This protein binds this small molecule.
Small molecule (SMILES): Nc1ccn([C@@H]2O[C@H](CO[P](=O)(O)O[C@H]3[C@@H](O)[C@H](n4cnc5c(N)ncnc54)O[C@@H]3CO[P](=O)(O)O[C@H]3[C@@H](O)[C@H](n4cnc5c(=O)nc(N)[nH]c54)O[C@@H]3CO[P](=O)(O)O[C@H]3[C@@H](O)[C@H](n4cnc5c(N)ncnc54)O[C@@H]3CO[P](=O)(O)O[C@H]3[C@@H](O)[C@H](n4cnc5c(=O)nc(N)[nH]c54)O[C@@H]3COP(=O)=O)[C@@H](O[P](=O)(O)OC[C@H]3O[C@@H](n4ccc(=O)[nH]c4=O)[C@H](O)[C@@H]3O[P](=O)(O)OC[C@H]3O[C@@H](n4ccc(=O)[nH]c4=O)[C@H](O)[C@@H]3O[P](=O)(O)OC[C@H]3O[C@@H](n4cnc5c(=O)nc(N)[nH]c54)[C@H](O)[C@@H]3O[P](=O)(O)OC[C@H]3O[C@@H](n4cnc5c(=O)nc(N)[nH]c54)[C@H](O)[C@@H]3O)[C@H]2O)c(=O)n1

Sequence of chain 1.D:
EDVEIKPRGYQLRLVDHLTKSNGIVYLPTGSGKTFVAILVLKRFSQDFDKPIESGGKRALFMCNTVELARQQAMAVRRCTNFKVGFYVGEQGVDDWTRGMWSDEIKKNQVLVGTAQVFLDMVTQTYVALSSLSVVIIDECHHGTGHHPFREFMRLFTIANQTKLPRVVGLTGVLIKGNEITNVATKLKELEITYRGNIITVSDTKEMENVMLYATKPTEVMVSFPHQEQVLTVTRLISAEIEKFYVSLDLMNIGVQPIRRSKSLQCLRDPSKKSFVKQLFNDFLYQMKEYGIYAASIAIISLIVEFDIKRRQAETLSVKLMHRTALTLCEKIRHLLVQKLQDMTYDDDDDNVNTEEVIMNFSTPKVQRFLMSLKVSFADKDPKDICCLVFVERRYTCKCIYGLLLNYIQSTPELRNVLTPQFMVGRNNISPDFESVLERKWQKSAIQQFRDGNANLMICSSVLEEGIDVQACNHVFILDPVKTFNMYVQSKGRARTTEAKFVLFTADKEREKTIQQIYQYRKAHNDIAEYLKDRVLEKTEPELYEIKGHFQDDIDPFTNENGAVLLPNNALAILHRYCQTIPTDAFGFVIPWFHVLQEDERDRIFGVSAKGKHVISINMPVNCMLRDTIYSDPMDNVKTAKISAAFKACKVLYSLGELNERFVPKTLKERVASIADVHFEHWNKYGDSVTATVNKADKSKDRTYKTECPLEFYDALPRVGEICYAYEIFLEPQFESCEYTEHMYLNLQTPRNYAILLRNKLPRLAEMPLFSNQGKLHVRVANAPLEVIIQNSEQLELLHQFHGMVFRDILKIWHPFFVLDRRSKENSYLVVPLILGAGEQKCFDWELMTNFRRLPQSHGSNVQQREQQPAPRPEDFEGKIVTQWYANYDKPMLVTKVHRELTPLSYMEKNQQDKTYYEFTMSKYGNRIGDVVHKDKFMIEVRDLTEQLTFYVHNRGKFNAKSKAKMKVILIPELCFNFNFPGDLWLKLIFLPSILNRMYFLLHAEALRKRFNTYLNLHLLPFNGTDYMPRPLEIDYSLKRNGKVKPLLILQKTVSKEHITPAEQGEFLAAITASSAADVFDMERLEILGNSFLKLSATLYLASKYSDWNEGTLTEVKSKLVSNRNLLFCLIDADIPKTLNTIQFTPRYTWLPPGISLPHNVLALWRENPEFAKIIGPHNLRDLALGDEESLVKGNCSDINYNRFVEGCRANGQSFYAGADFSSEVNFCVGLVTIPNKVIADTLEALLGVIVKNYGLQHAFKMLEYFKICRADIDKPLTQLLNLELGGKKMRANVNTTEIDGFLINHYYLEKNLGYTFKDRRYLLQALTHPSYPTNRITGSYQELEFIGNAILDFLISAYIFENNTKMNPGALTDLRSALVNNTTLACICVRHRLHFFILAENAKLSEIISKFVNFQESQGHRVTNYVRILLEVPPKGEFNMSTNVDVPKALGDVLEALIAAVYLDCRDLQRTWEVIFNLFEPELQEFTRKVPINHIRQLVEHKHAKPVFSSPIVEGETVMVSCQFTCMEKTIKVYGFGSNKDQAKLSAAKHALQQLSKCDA

Binding-site contacts:
Ligand atom OP2 contacts residue GLN312 of chain 1.D at 3.9 Å.
Ligand atom C1' contacts residue LYS176 of chain 1.D at 3.7 Å.
Ligand atom O2' contacts residue LYS176 of chain 1.D at 3.2 Å.
Ligand atom O3' contacts residue HIS146 of chain 1.D at 3.4 Å.
Ligand atom OP1 contacts residue ASN178 of chain 1.D at 3.6 Å.
Ligand atom P contacts residue HIS146 of chain 1.D at 3.8 Å.
Ligand atom C4' contacts residue HIS146 of chain 1.D at 3.7 Å.
Ligand atom O2' contacts residue LEU571 of chain 1.D at 3.4 Å.
Ligand atom P contacts residue GLY177 of chain 1.D at 4.0 Å.
Ligand atom O2' contacts residue HIS147 of chain 1.D at 3.4 Å.
Ligand atom O2' contacts residue HIS575 of chain 1.D at 2.9 Å.
Ligand atom O3' contacts residue HIS147 of chain 1.D at 3.7 Å.
Ligand atom O2' contacts residue PHE588 of chain 1.D at 2.9 Å.
Ligand atom OP1 contacts residue HIS146 of chain 1.D at 2.7 Å (h-bond).
Ligand atom OP1 contacts residue GLY145 of chain 1.D at 3.7 Å.
Ligand atom O4' contacts residue HIS147 of chain 1.D at 3.9 Å.
Ligand atom O2' contacts residue PRO148 of chain 1.D at 3.9 Å.
Ligand atom C5' contacts residue HIS147 of chain 1.D at 3.6 Å.
Ligand atom O2' contacts residue GLN579 of chain 1.D at 4.0 Å.
Ligand atom O2' contacts residue HIS146 of chain 1.D at 4.0 Å.
Ligand atom OP1 contacts residue GLY177 of chain 1.D at 3.4 Å.
Ligand atom C5' contacts residue THR144 of chain 1.D at 3.5 Å.
Ligand atom O3' contacts residue HIS575 of chain 1.D at 3.8 Å.
Ligand atom OP1 contacts residue THR144 of chain 1.D at 4.0 Å.
Ligand atom O4' contacts residue PHE588 of chain 1.D at 3.6 Å.
Ligand atom C4' contacts residue LYS176 of chain 1.D at 3.3 Å.
Ligand atom O3' contacts residue THR144 of chain 1.D at 3.7 Å.
Ligand atom P contacts residue LEU571 of chain 1.D at 4.0 Å.
Ligand atom OP1 contacts residue GLU179 of chain 1.D at 2.6 Å (salt-bridge).
Ligand atom O3' contacts residue GLY177 of chain 1.D at 3.4 Å.
Ligand atom C2' contacts residue PHE588 of chain 1.D at 4.0 Å (hydrophobic).
Ligand atom O3' contacts residue LEU571 of chain 1.D at 3.3 Å.
Ligand atom OP1 contacts residue ILE590 of chain 1.D at 3.3 Å.
Ligand atom P contacts residue GLU179 of chain 1.D at 3.9 Å.
Ligand atom C4' contacts residue PHE588 of chain 1.D at 4.0 Å (hydrophobic).
Ligand atom OP1 contacts residue LYS641 of chain 1.D at 2.9 Å (salt-bridge).
Ligand atom OP1 contacts residue LEU571 of chain 1.D at 3.0 Å.
Ligand atom C5' contacts residue LYS176 of chain 1.D at 3.4 Å.
Ligand atom C5' contacts residue LEU571 of chain 1.D at 3.5 Å (hydrophobic).
Ligand atom O4' contacts residue LYS176 of chain 1.D at 2.9 Å (salt-bridge).